Sequence of chain 3.E:
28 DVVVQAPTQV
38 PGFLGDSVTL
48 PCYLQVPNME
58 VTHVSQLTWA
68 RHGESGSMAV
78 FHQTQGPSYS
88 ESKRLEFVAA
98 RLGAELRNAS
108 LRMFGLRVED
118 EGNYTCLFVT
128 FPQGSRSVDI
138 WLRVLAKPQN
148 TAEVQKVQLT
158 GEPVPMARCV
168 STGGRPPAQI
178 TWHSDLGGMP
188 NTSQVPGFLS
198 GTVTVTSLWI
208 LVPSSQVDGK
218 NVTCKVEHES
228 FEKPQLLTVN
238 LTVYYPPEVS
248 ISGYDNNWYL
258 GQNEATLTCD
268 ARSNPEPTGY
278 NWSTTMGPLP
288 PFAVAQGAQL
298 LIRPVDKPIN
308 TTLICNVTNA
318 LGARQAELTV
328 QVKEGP

This protein binds this small molecule.
Small molecule (SMILES): CC(=O)N[C@H]1[C@H](O[C@H]2[C@H](O)[C@@H](NC(C)=O)CO[C@@H]2CO)O[C@H](CO)[C@@H](O[C@@H]2O[C@H](CO)[C@@H](O)[C@H](O)[C@@H]2O)[C@@H]1O

Binding-site contacts:
Ligand atom N2 contacts residue GLY216 of chain 3.E at 2.6 Å (h-bond).
Ligand atom C3 contacts residue ASN237 of chain 3.E at 3.9 Å.
Ligand atom C1 contacts residue ASN237 of chain 3.E at 1.4 Å.
Ligand atom C1 contacts residue GLY216 of chain 3.E at 4.3 Å.
Ligand atom C7 contacts residue NAG1 of chain 3.I at 4.4 Å.
Ligand atom C4 contacts residue ASN237 of chain 3.E at 4.3 Å.
Ligand atom O7 contacts residue ASN218 of chain 3.E at 3.5 Å (h-bond).
Ligand atom O7 contacts residue NAG1 of chain 3.I at 3.7 Å.
Ligand atom C8 contacts residue GLY216 of chain 3.E at 2.1 Å.
Ligand atom N2 contacts residue ASN218 of chain 3.E at 4.4 Å.
Ligand atom C8 contacts residue ASN218 of chain 3.E at 2.8 Å.
Ligand atom C8 contacts residue NAG1 of chain 3.I at 4.3 Å.
Ligand atom C7 contacts residue ASN237 of chain 3.E at 3.7 Å.
Ligand atom C8 contacts residue LYS217 of chain 3.E at 3.9 Å.
Ligand atom O7 contacts residue GLY216 of chain 3.E at 3.9 Å.
Ligand atom C2 contacts residue ASN237 of chain 3.E at 2.6 Å.
Ligand atom O5 contacts residue ASN237 of chain 3.E at 2.3 Å (h-bond).
Ligand atom C7 contacts residue ASN218 of chain 3.E at 3.4 Å.
Ligand atom C2 contacts residue GLY216 of chain 3.E at 3.9 Å.
Ligand atom N2 contacts residue ASN237 of chain 3.E at 3.1 Å (h-bond).
Ligand atom O7 contacts residue ASN237 of chain 3.E at 3.8 Å.
Ligand atom O6 contacts residue ASN237 of chain 3.E at 4.4 Å.
Ligand atom C7 contacts residue GLY216 of chain 3.E at 2.7 Å.
Ligand atom C5 contacts residue ASN237 of chain 3.E at 3.6 Å.